Binding-site contacts:
Ligand atom O2G contacts residue MG1 of chain 1.D at 2.5 Å.
Ligand atom O2G contacts residue THR36 of chain 1.A at 2.6 Å (h-bond).
Ligand atom O1B contacts residue VAL15 of chain 1.A at 3.1 Å (h-bond).
Ligand atom N2 contacts residue ASP120 of chain 1.A at 3.3 Å (salt-bridge).
Ligand atom O2B contacts residue MG1 of chain 1.D at 2.3 Å.
Ligand atom O1G contacts residue LYS17 of chain 1.A at 2.9 Å (salt-bridge).
Ligand atom O1A contacts residue GLY16 of chain 1.A at 3.4 Å.
Ligand atom PG contacts residue MG1 of chain 1.D at 3.3 Å.
Ligand atom O2A contacts residue PHE33 of chain 1.A at 3.2 Å.
Ligand atom O6 contacts residue LYS149 of chain 1.A at 3.3 Å (salt-bridge).
Ligand atom C3' contacts residue PHE33 of chain 1.A at 3.5 Å (hydrophobic).
Ligand atom O4' contacts residue LYS118 of chain 1.A at 3.2 Å.
Ligand atom N3B contacts residue PHE33 of chain 1.A at 3.5 Å.
Ligand atom O3G contacts residue SER35 of chain 1.A at 2.6 Å (h-bond).
Ligand atom O6 contacts residue ALA148 of chain 1.A at 2.8 Å (h-bond).
Ligand atom O1A contacts residue THR18 of chain 1.A at 3.3 Å (h-bond).
Ligand atom N1 contacts residue ASP120 of chain 1.A at 3.1 Å (salt-bridge).
Ligand atom O1B contacts residue GLY16 of chain 1.A at 3.0 Å (h-bond).
Ligand atom PB contacts residue LYS17 of chain 1.A at 3.5 Å.
Ligand atom O3' contacts residue PHE33 of chain 1.A at 3.3 Å.
Ligand atom O1B contacts residue GLY14 of chain 1.A at 3.3 Å (h-bond).
Ligand atom O2B contacts residue THR18 of chain 1.A at 2.8 Å (h-bond).
Ligand atom O1G contacts residue MG1 of chain 1.D at 3.3 Å.
Ligand atom O1G contacts residue GLY62 of chain 1.A at 2.7 Å (h-bond).
Ligand atom O2' contacts residue SER31 of chain 1.A at 3.2 Å (h-bond).
Ligand atom O1B contacts residue LYS17 of chain 1.A at 2.6 Å (salt-bridge).
Ligand atom PB contacts residue MG1 of chain 1.D at 3.4 Å.
Ligand atom O3G contacts residue SER13 of chain 1.A at 2.8 Å (h-bond).
Ligand atom N1 contacts residue LYS149 of chain 1.A at 3.5 Å.
Ligand atom N3B contacts residue GLY14 of chain 1.A at 3.1 Å (h-bond).
Ligand atom N7 contacts residue ASN117 of chain 1.A at 3.4 Å (h-bond).
Ligand atom O6 contacts residue SER147 of chain 1.A at 3.3 Å.
Ligand atom C8 contacts residue CYS19 of chain 1.A at 3.4 Å (hydrophobic).
Ligand atom O3' contacts residue SER31 of chain 1.A at 3.4 Å (h-bond).
Ligand atom O3A contacts residue GLY16 of chain 1.A at 3.2 Å (h-bond).
Ligand atom O2B contacts residue LYS17 of chain 1.A at 3.4 Å (salt-bridge).
Ligand atom N2 contacts residue VAL121 of chain 1.A at 3.2 Å.
Ligand atom O2' contacts residue ASN30 of chain 1.A at 3.4 Å (h-bond).
Ligand atom O1A contacts residue CYS19 of chain 1.A at 2.7 Å (h-bond).
Ligand atom O2' contacts residue PHE29 of chain 1.A at 3.3 Å.

Sequence of chain 1.A:
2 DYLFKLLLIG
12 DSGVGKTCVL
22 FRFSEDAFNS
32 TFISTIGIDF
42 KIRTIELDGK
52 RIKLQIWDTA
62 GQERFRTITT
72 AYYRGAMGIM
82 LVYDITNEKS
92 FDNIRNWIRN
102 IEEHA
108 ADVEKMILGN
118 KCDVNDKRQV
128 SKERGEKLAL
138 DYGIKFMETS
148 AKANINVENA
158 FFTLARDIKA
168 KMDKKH

A small-molecule ligand and the protein it binds are described below.
Small molecule (SMILES): Nc1nc2c(ncn2[C@@H]2O[C@H](CO[P](=O)(O)O[P](=O)(O)NP(=O)(O)O)[C@@H](O)[C@H]2O)c(=O)[nH]1